Binding-site contacts:
Ligand atom C7 contacts residue ASN45 of chain 1.D at 4.0 Å.
Ligand atom O5 contacts residue GLN48 of chain 1.D at 4.0 Å.
Ligand atom N2 contacts residue ILE1 of chain 1.C at 2.8 Å (h-bond).
Ligand atom C1 contacts residue ASN45 of chain 1.D at 2.4 Å.
Ligand atom C8 contacts residue ILE1 of chain 1.C at 4.1 Å (hydrophobic).
Ligand atom O5 contacts residue ASN45 of chain 1.D at 2.6 Å (h-bond).
Ligand atom C7 contacts residue ILE1 of chain 1.C at 3.9 Å (hydrophobic).
Ligand atom C1 contacts residue ILE1 of chain 1.C at 3.0 Å (hydrophobic).
Ligand atom C5 contacts residue ASN45 of chain 1.D at 4.0 Å.
Ligand atom N2 contacts residue ASN45 of chain 1.D at 3.8 Å.
Ligand atom C8 contacts residue LYS2 of chain 1.C at 3.6 Å.
Ligand atom C2 contacts residue ILE1 of chain 1.C at 3.4 Å (hydrophobic).
Ligand atom C3 contacts residue ILE1 of chain 1.C at 3.8 Å (hydrophobic).
Ligand atom C6 contacts residue GLN48 of chain 1.D at 3.9 Å.
Ligand atom C1 contacts residue LYS2 of chain 1.C at 4.4 Å.
Ligand atom O5 contacts residue ILE1 of chain 1.C at 4.3 Å.
Ligand atom O7 contacts residue ASN45 of chain 1.D at 4.1 Å.
Ligand atom C2 contacts residue ASN45 of chain 1.D at 3.2 Å.
Ligand atom C3 contacts residue ASN45 of chain 1.D at 4.5 Å.
Ligand atom O6 contacts residue GLN48 of chain 1.D at 3.7 Å.

Sequence of chain 1.D:
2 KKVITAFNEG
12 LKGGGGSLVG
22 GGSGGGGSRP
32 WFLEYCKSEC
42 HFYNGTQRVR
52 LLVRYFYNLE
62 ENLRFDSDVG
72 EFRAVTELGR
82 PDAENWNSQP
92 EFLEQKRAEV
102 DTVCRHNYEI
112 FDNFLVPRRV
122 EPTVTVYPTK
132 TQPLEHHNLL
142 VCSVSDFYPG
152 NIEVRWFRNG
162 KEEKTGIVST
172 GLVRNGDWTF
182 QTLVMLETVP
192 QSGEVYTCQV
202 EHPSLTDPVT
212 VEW

The small molecule below binds the protein below.
Small molecule (SMILES): CC(=O)N[C@@H]1[C@@H](O)[C@H](O)[C@@H](CO)O[C@H]1O

Sequence of chain 1.C:
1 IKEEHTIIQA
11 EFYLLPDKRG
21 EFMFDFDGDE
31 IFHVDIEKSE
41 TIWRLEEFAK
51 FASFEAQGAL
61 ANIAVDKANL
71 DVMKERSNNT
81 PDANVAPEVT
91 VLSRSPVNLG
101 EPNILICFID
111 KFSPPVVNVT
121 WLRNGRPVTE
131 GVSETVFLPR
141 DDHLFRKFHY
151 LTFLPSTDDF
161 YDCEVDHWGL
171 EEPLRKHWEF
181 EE